The protein below binds the small molecule below.
Small molecule (SMILES): N[C@@H](CCCNC(=O)CP(=O)(O)O)C(=O)O

Sequence of chain 1.A:
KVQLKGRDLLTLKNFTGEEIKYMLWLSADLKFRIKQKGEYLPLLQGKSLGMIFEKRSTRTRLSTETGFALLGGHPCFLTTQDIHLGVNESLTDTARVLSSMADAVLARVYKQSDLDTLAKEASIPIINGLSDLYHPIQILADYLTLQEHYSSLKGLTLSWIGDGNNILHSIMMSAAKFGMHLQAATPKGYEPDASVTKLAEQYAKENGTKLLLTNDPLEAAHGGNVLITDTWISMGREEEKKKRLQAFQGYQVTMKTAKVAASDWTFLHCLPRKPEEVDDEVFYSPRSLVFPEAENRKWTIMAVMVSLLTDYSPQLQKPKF

Binding-site contacts:
Ligand atom P contacts residue HIS84 of chain 1.A at 3.6 Å.
Ligand atom O1P contacts residue ARG108 of chain 3.A at 2.8 Å (salt-bridge).
Ligand atom O1 contacts residue THR60 of chain 3.A at 3.3 Å (h-bond).
Ligand atom O2P contacts residue SER57 of chain 3.A at 2.7 Å (h-bond).
Ligand atom O contacts residue SER234 of chain 3.A at 3.5 Å.
Ligand atom N contacts residue ASP230 of chain 3.A at 2.7 Å (salt-bridge).
Ligand atom O3P contacts residue HIS84 of chain 1.A at 3.3 Å (h-bond).
Ligand atom P contacts residue ARG59 of chain 3.A at 3.8 Å.
Ligand atom O1 contacts residue ARG108 of chain 3.A at 2.9 Å (salt-bridge).
Ligand atom C1P contacts residue CYS270 of chain 3.A at 3.8 Å (hydrophobic).
Ligand atom CD contacts residue LEU130 of chain 3.A at 3.7 Å (hydrophobic).
Ligand atom C1P contacts residue LEU271 of chain 3.A at 3.3 Å (hydrophobic).
Ligand atom CB contacts residue ASP230 of chain 3.A at 3.7 Å.
Ligand atom C1 contacts residue ARG297 of chain 3.A at 3.6 Å.
Ligand atom N contacts residue ASN166 of chain 3.A at 2.8 Å (h-bond).
Ligand atom OXT contacts residue LEU130 of chain 3.A at 3.7 Å.
Ligand atom P contacts residue ARG108 of chain 3.A at 3.8 Å.
Ligand atom C1 contacts residue ARG108 of chain 3.A at 3.7 Å.
Ligand atom C1P contacts residue ARG59 of chain 3.A at 3.4 Å.
Ligand atom O2P contacts residue ARG59 of chain 3.A at 3.6 Å (salt-bridge).
Ligand atom CA contacts residue ASP230 of chain 3.A at 3.4 Å.
Ligand atom O3P contacts residue THR58 of chain 3.A at 2.9 Å (h-bond).
Ligand atom NE contacts residue LEU271 of chain 3.A at 2.8 Å (h-bond).
Ligand atom N contacts residue SER234 of chain 3.A at 2.9 Å (h-bond).
Ligand atom C1 contacts residue LEU271 of chain 3.A at 3.5 Å (hydrophobic).
Ligand atom O1 contacts residue HIS135 of chain 3.A at 2.8 Å (h-bond).
Ligand atom O contacts residue MET235 of chain 3.A at 3.0 Å (h-bond).
Ligand atom OXT contacts residue SER234 of chain 3.A at 3.6 Å.
Ligand atom OXT contacts residue ASN166 of chain 3.A at 3.0 Å (h-bond).
Ligand atom CA contacts residue SER234 of chain 3.A at 3.6 Å.
Ligand atom CD contacts residue HIS135 of chain 3.A at 3.7 Å.
Ligand atom CD contacts residue CYS270 of chain 3.A at 3.7 Å (hydrophobic).
Ligand atom O2P contacts residue THR58 of chain 3.A at 3.8 Å.
Ligand atom O2P contacts residue THR60 of chain 3.A at 2.8 Å (h-bond).
Ligand atom O1P contacts residue HIS84 of chain 1.A at 2.8 Å (h-bond).
Ligand atom O3P contacts residue ARG59 of chain 3.A at 2.9 Å (salt-bridge).
Ligand atom O2P contacts residue ARG108 of chain 3.A at 3.4 Å (salt-bridge).
Ligand atom O1 contacts residue ARG297 of chain 3.A at 3.0 Å (salt-bridge).
Ligand atom N contacts residue ASN165 of chain 3.A at 3.3 Å (h-bond).
Ligand atom C contacts residue SER234 of chain 3.A at 3.5 Å.

Sequence of chain 3.A:
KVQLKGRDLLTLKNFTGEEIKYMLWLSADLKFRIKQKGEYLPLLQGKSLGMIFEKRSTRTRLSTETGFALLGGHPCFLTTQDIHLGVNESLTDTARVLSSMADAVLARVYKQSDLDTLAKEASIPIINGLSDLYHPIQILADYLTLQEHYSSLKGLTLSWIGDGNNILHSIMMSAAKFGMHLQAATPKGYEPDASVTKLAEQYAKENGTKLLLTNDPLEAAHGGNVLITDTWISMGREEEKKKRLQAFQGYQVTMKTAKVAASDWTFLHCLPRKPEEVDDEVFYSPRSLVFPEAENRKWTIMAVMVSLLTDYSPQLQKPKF